This protein binds this small molecule.
Small molecule (SMILES): C[C@]12OCC[C@H]1C(=O)N[C@]2(C=O)[C@@H](O)[C@@H]1C=CCCC1

Sequence of chain 1.Y:
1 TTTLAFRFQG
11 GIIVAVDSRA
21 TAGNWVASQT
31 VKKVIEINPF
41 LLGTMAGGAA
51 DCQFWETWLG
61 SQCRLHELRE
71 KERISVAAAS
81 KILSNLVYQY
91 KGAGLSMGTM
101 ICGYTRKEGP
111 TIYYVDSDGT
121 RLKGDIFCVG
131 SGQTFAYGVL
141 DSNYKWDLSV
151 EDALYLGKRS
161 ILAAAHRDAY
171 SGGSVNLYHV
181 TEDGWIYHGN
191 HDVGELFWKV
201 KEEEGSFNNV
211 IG

Binding-site contacts:
Ligand atom C4 contacts residue TYR170 of chain 1.Y at 3.3 Å (hydrophobic).
Ligand atom C18 contacts residue THR1 of chain 1.Y at 1.4 Å.
Ligand atom O17 contacts residue THR21 of chain 1.Y at 3.7 Å.
Ligand atom C12 contacts residue ALA49 of chain 1.Y at 3.9 Å (hydrophobic).
Ligand atom C10 contacts residue ARG19 of chain 1.Y at 3.7 Å.
Ligand atom C16 contacts residue MET45 of chain 1.Y at 3.7 Å (hydrophobic).
Ligand atom C16 contacts residue GLY47 of chain 1.Y at 3.6 Å.
Ligand atom O19 contacts residue ALA46 of chain 1.Y at 3.8 Å.
Ligand atom C10 contacts residue LYS33 of chain 1.Y at 4.0 Å.
Ligand atom C3 contacts residue THR1 of chain 1.Y at 3.3 Å.
Ligand atom C20 contacts residue THR21 of chain 1.Y at 3.1 Å.
Ligand atom O2 contacts residue THR1 of chain 1.Y at 3.5 Å (h-bond).
Ligand atom C4 contacts residue THR1 of chain 1.Y at 3.4 Å.
Ligand atom C13 contacts residue ALA49 of chain 1.Y at 3.6 Å (hydrophobic).
Ligand atom C16 contacts residue LYS33 of chain 1.Y at 4.0 Å.
Ligand atom C5 contacts residue THR21 of chain 1.Y at 3.5 Å.
Ligand atom C10 contacts residue THR1 of chain 1.Y at 3.0 Å.
Ligand atom C16 contacts residue THR1 of chain 1.Y at 3.5 Å.
Ligand atom C6 contacts residue GLY47 of chain 1.Y at 3.6 Å.
Ligand atom O17 contacts residue ARG19 of chain 1.Y at 3.6 Å.
Ligand atom C1 contacts residue THR21 of chain 1.Y at 3.9 Å.
Ligand atom C4 contacts residue THR21 of chain 1.Y at 3.3 Å.
Ligand atom C14 contacts residue MET45 of chain 1.Y at 3.8 Å (hydrophobic).
Ligand atom C11 contacts residue THR1 of chain 1.Y at 3.8 Å.
Ligand atom C11 contacts residue GLY47 of chain 1.Y at 3.7 Å.
Ligand atom C15 contacts residue MET45 of chain 1.Y at 3.5 Å (hydrophobic).
Ligand atom C9 contacts residue THR1 of chain 1.Y at 2.5 Å.
Ligand atom O17 contacts residue ALA20 of chain 1.Y at 3.4 Å.
Ligand atom C15 contacts residue GLY47 of chain 1.Y at 3.8 Å.
Ligand atom C4 contacts residue ARG19 of chain 1.Y at 3.6 Å.
Ligand atom C15 contacts residue ALA49 of chain 1.Y at 3.8 Å (hydrophobic).
Ligand atom C14 contacts residue ALA49 of chain 1.Y at 3.8 Å (hydrophobic).
Ligand atom O19 contacts residue THR1 of chain 1.Y at 2.3 Å (h-bond).
Ligand atom C13 contacts residue VAL31 of chain 1.Y at 3.5 Å (hydrophobic).
Ligand atom C1 contacts residue TYR170 of chain 1.Y at 4.0 Å (hydrophobic).
Ligand atom O19 contacts residue GLY47 of chain 1.Y at 3.0 Å (h-bond).
Ligand atom O7 contacts residue GLY47 of chain 1.Y at 3.5 Å (h-bond).
Ligand atom C3 contacts residue THR21 of chain 1.Y at 3.9 Å.
Ligand atom N8 contacts residue THR1 of chain 1.Y at 3.7 Å.
Ligand atom N8 contacts residue GLY47 of chain 1.Y at 3.0 Å (h-bond).